This small molecule binds to this protein.
Small molecule (SMILES): CC(=O)N[C@@H]1[C@@H](O)[C@H](O)[C@@H](CO)O[C@H]1O

Sequence of chain 1.F:
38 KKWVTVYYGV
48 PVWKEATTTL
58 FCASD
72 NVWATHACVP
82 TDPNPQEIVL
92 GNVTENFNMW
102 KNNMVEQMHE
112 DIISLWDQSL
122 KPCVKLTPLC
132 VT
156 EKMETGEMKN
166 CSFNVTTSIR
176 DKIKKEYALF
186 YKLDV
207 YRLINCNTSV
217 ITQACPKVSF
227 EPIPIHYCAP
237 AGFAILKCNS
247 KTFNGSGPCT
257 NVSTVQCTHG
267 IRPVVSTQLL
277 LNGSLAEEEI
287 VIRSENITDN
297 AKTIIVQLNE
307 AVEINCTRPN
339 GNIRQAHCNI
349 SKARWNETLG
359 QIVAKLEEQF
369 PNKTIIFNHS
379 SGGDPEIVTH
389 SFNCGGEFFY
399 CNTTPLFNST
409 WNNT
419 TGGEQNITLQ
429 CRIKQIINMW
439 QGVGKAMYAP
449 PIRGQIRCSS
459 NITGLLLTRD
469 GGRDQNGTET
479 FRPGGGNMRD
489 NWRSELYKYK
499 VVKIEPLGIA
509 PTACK

Binding-site contacts:
Ligand atom C4 contacts residue ASN406 of chain 1.F at 4.3 Å.
Ligand atom C3 contacts residue ASN406 of chain 1.F at 3.8 Å.
Ligand atom C1 contacts residue ASN406 of chain 1.F at 1.5 Å.
Ligand atom C6 contacts residue PRO403 of chain 1.F at 3.7 Å (hydrophobic).
Ligand atom O6 contacts residue PRO403 of chain 1.F at 2.8 Å (h-bond).
Ligand atom O4 contacts residue GLY420 of chain 1.F at 3.6 Å.
Ligand atom N2 contacts residue ASN406 of chain 1.F at 2.8 Å (h-bond).
Ligand atom O7 contacts residue ASN406 of chain 1.F at 3.3 Å (h-bond).
Ligand atom C2 contacts residue ASN406 of chain 1.F at 2.4 Å.
Ligand atom C8 contacts residue ASN406 of chain 1.F at 4.3 Å.
Ligand atom C7 contacts residue ASN406 of chain 1.F at 3.2 Å.
Ligand atom C5 contacts residue ASN406 of chain 1.F at 3.8 Å.
Ligand atom O4 contacts residue THR419 of chain 1.F at 3.8 Å.
Ligand atom O5 contacts residue ASN406 of chain 1.F at 2.5 Å (h-bond).